Sequence of chain 1.B:
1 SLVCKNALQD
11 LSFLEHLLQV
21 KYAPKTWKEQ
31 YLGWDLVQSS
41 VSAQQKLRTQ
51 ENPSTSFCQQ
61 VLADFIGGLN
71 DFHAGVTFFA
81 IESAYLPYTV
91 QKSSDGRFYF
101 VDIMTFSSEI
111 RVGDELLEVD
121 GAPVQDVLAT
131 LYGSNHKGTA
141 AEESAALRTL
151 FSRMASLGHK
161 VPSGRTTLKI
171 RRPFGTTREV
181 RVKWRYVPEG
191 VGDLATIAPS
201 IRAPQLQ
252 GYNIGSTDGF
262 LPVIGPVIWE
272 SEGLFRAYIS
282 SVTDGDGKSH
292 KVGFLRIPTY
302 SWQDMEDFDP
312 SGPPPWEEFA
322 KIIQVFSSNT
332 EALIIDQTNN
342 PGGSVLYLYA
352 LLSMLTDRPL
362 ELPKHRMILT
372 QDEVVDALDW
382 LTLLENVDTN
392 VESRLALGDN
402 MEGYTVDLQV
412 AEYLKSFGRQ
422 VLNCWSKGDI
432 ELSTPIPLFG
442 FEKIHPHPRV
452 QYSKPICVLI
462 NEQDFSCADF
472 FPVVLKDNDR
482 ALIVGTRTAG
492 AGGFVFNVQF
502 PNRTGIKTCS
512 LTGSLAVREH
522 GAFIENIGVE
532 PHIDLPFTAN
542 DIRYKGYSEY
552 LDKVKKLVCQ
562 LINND

Binding-site contacts:
Ligand atom C11 contacts residue CYS468 of chain 1.B at 4.2 Å (hydrophobic).
Ligand atom C12 contacts residue LEU439 of chain 1.B at 4.1 Å (hydrophobic).
Ligand atom O19 contacts residue CYS468 of chain 1.B at 3.3 Å (h-bond).
Ligand atom C3 contacts residue VAL496 of chain 1.B at 4.1 Å (hydrophobic).
Ligand atom N8 contacts residue GLY344 of chain 1.B at 2.6 Å (h-bond).
Ligand atom C6 contacts residue GLY344 of chain 1.B at 3.7 Å.
Ligand atom C16 contacts residue SER467 of chain 1.B at 3.2 Å.
Ligand atom C20 contacts residue VAL496 of chain 1.B at 3.8 Å (hydrophobic).
Ligand atom C18 contacts residue CYS468 of chain 1.B at 3.5 Å (hydrophobic).
Ligand atom C18 contacts residue GLY344 of chain 1.B at 3.5 Å.
Ligand atom C3 contacts residue SER467 of chain 1.B at 3.0 Å.
Ligand atom C11 contacts residue SER467 of chain 1.B at 3.7 Å.
Ligand atom C11 contacts residue GLY344 of chain 1.B at 3.6 Å.
Ligand atom C18 contacts residue SER467 of chain 1.B at 1.4 Å.
Ligand atom O19 contacts residue GLY343 of chain 1.B at 3.2 Å.
Ligand atom O19 contacts residue PRO342 of chain 1.B at 4.3 Å.
Ligand atom C3 contacts residue HIS73 of chain 1.B at 3.6 Å.
Ligand atom O19 contacts residue SER467 of chain 1.B at 2.2 Å (h-bond).
Ligand atom C16 contacts residue VAL346 of chain 1.B at 3.1 Å (hydrophobic).
Ligand atom C9 contacts residue SER467 of chain 1.B at 2.5 Å.
Ligand atom C12 contacts residue PHE495 of chain 1.B at 4.0 Å (hydrophobic).
Ligand atom C12 contacts residue VAL346 of chain 1.B at 3.0 Å (hydrophobic).
Ligand atom O2 contacts residue HIS73 of chain 1.B at 3.7 Å.
Ligand atom O17 contacts residue GLY494 of chain 1.B at 4.0 Å.
Ligand atom C5 contacts residue VAL496 of chain 1.B at 3.8 Å (hydrophobic).
Ligand atom O17 contacts residue SER467 of chain 1.B at 4.0 Å.
Ligand atom N8 contacts residue SER467 of chain 1.B at 3.7 Å.
Ligand atom C16 contacts residue GLY344 of chain 1.B at 3.2 Å.
Ligand atom O17 contacts residue VAL496 of chain 1.B at 3.6 Å (h-bond).
Ligand atom C11 contacts residue VAL346 of chain 1.B at 3.3 Å (hydrophobic).
Ligand atom C10 contacts residue SER467 of chain 1.B at 2.8 Å.
Ligand atom O7 contacts residue GLY344 of chain 1.B at 4.0 Å.
Ligand atom C18 contacts residue GLY343 of chain 1.B at 4.4 Å.
Ligand atom C10 contacts residue GLY344 of chain 1.B at 4.1 Å.
Ligand atom O17 contacts residue PHE495 of chain 1.B at 3.3 Å.
Ligand atom O2 contacts residue SER467 of chain 1.B at 3.2 Å (h-bond).
Ligand atom C16 contacts residue CYS468 of chain 1.B at 2.7 Å (hydrophobic).
Ligand atom O19 contacts residue GLY344 of chain 1.B at 2.3 Å (h-bond).
Ligand atom C16 contacts residue PHE471 of chain 1.B at 4.2 Å (hydrophobic).
Ligand atom C9 contacts residue GLY344 of chain 1.B at 3.5 Å.

This small molecule binds to this protein.
Small molecule (SMILES): CC(=O)NC(CSC(=O)[C@]1([C@@H](O)C(C)C)NC(=O)[C@H](C)[C@@H]1O)C(=O)O